Sequence of chain 1.B:
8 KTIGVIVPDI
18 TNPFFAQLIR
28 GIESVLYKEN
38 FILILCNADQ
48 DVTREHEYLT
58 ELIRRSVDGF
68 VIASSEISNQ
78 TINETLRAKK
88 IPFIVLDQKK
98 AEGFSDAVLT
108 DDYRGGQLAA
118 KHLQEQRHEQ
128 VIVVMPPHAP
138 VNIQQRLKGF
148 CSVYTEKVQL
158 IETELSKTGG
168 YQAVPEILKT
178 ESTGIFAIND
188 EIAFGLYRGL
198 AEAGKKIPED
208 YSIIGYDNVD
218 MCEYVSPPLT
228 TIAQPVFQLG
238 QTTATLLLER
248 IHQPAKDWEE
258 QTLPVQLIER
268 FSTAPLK

The protein below binds the small molecule below.
Small molecule (SMILES): OC[C@H]1O[C@H](O)[C@H](O)[C@@H]1O

Binding-site contacts:
Ligand atom C2 contacts residue ASP94 of chain 1.B at 3.3 Å.
Ligand atom O4 contacts residue GLN95 of chain 1.B at 3.2 Å (h-bond).
Ligand atom O1 contacts residue ILE140 of chain 1.B at 3.9 Å.
Ligand atom O3 contacts residue GLN231 of chain 1.B at 3.4 Å (h-bond).
Ligand atom O1 contacts residue ASP94 of chain 1.B at 2.6 Å (salt-bridge).
Ligand atom C3 contacts residue GLN231 of chain 1.B at 4.0 Å.
Ligand atom C4 contacts residue ASP214 of chain 1.B at 4.1 Å.
Ligand atom O5 contacts residue ASP214 of chain 1.B at 2.4 Å (salt-bridge).
Ligand atom O4 contacts residue ILE140 of chain 1.B at 3.9 Å.
Ligand atom O5 contacts residue PHE21 of chain 1.B at 3.9 Å.
Ligand atom O3 contacts residue ARG143 of chain 1.B at 2.9 Å (salt-bridge).
Ligand atom C2 contacts residue PHE22 of chain 1.B at 4.0 Å (hydrophobic).
Ligand atom O5 contacts residue ASN186 of chain 1.B at 3.1 Å (h-bond).
Ligand atom C2 contacts residue GLN231 of chain 1.B at 4.0 Å.
Ligand atom C5 contacts residue ASN186 of chain 1.B at 3.5 Å.
Ligand atom O1 contacts residue ASN139 of chain 1.B at 3.0 Å (h-bond).
Ligand atom C5 contacts residue PHE22 of chain 1.B at 3.9 Å (hydrophobic).
Ligand atom O4 contacts residue LEU162 of chain 1.B at 4.0 Å.
Ligand atom O4 contacts residue PHE22 of chain 1.B at 3.9 Å.
Ligand atom O3 contacts residue ASP214 of chain 1.B at 2.6 Å (salt-bridge).
Ligand atom C3 contacts residue ARG143 of chain 1.B at 4.0 Å.
Ligand atom O3 contacts residue ASN186 of chain 1.B at 4.2 Å.
Ligand atom C3 contacts residue PHE21 of chain 1.B at 3.9 Å (hydrophobic).
Ligand atom C5 contacts residue ASN19 of chain 1.B at 2.6 Å.
Ligand atom C5 contacts residue ASP214 of chain 1.B at 3.8 Å.
Ligand atom C1 contacts residue PHE22 of chain 1.B at 3.5 Å (hydrophobic).
Ligand atom C3 contacts residue ASP214 of chain 1.B at 3.3 Å.
Ligand atom C4 contacts residue ASN186 of chain 1.B at 4.0 Å.
Ligand atom C2 contacts residue ARG143 of chain 1.B at 3.9 Å.
Ligand atom O2 contacts residue ASP94 of chain 1.B at 2.6 Å (salt-bridge).
Ligand atom C1 contacts residue GLN95 of chain 1.B at 3.4 Å.
Ligand atom O5 contacts residue ASN19 of chain 1.B at 3.0 Å (h-bond).
Ligand atom O2 contacts residue ASN139 of chain 1.B at 3.6 Å.
Ligand atom C2 contacts residue PHE21 of chain 1.B at 3.4 Å (hydrophobic).
Ligand atom O2 contacts residue PHE21 of chain 1.B at 3.6 Å.
Ligand atom O2 contacts residue ARG143 of chain 1.B at 2.9 Å (salt-bridge).
Ligand atom C4 contacts residue ASN19 of chain 1.B at 4.1 Å.
Ligand atom C1 contacts residue ASP94 of chain 1.B at 2.9 Å.
Ligand atom O2 contacts residue GLN231 of chain 1.B at 3.1 Å (h-bond).
Ligand atom O1 contacts residue GLN95 of chain 1.B at 3.2 Å (h-bond).